This protein binds this small molecule.
Small molecule (SMILES): CC(=O)N[C@H]1[C@H](O[C@H]2[C@H](O)[C@@H](NC(C)=O)CO[C@@H]2CO)O[C@H](CO)[C@@H](O)[C@@H]1O

Sequence of chain 1.C:
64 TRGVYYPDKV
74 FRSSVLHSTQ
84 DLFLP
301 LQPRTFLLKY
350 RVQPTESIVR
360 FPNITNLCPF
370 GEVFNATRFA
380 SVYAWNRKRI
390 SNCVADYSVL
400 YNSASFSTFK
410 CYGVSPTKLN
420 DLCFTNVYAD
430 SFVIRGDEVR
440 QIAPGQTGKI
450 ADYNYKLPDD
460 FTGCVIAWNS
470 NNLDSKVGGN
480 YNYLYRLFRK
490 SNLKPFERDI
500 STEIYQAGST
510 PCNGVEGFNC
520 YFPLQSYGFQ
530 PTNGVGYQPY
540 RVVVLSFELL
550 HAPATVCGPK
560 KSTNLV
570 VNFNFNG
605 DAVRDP

Binding-site contacts:
Ligand atom C1 contacts residue ASN374 of chain 1.C at 1.4 Å.
Ligand atom C5 contacts residue ASN374 of chain 1.C at 3.6 Å.
Ligand atom N2 contacts residue ASN374 of chain 1.C at 2.9 Å (h-bond).
Ligand atom C7 contacts residue ASN374 of chain 1.C at 4.1 Å.
Ligand atom C8 contacts residue PHE373 of chain 1.C at 3.7 Å (hydrophobic).
Ligand atom C7 contacts residue GLY370 of chain 1.C at 4.5 Å.
Ligand atom C8 contacts residue GLY370 of chain 1.C at 4.0 Å.
Ligand atom C2 contacts residue ASN374 of chain 1.C at 2.5 Å.
Ligand atom C3 contacts residue ASN374 of chain 1.C at 3.8 Å.
Ligand atom C7 contacts residue SER402 of chain 1.C at 4.3 Å.
Ligand atom O5 contacts residue ASN374 of chain 1.C at 2.3 Å (h-bond).
Ligand atom C8 contacts residue PHE369 of chain 1.C at 3.6 Å (hydrophobic).
Ligand atom C4 contacts residue ASN374 of chain 1.C at 4.2 Å.
Ligand atom C8 contacts residue VAL398 of chain 1.C at 4.4 Å (hydrophobic).
Ligand atom C8 contacts residue SER402 of chain 1.C at 3.3 Å.